This small molecule binds to this protein.
Small molecule (SMILES): CC(=O)N[C@@H]1[C@@H](O)[C@H](O)[C@@H](CO)O[C@H]1O

Sequence of chain 1.A:
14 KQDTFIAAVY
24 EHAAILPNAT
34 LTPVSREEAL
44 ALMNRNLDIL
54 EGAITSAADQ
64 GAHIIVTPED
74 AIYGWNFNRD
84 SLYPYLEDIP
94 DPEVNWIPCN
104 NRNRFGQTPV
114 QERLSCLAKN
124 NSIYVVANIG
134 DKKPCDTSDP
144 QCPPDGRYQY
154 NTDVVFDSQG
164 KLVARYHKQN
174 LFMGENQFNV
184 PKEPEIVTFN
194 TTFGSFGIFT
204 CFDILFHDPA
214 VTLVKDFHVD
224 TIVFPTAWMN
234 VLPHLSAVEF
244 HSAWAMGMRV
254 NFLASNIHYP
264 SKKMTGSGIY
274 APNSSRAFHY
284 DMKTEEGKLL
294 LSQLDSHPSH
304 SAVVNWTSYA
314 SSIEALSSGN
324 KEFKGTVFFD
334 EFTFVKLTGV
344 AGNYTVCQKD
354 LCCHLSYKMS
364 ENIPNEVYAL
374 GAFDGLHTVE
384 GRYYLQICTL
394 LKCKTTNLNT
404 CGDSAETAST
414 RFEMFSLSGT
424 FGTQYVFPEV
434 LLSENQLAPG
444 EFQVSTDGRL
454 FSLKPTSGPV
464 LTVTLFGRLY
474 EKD

Binding-site contacts:
Ligand atom O7 contacts residue GLU54 of chain 1.A at 4.1 Å.
Ligand atom C7 contacts residue CYS119 of chain 1.A at 4.0 Å (hydrophobic).
Ligand atom O7 contacts residue CYS119 of chain 1.A at 4.2 Å.
Ligand atom C1 contacts residue ASN123 of chain 1.A at 1.4 Å.
Ligand atom C8 contacts residue ARG116 of chain 1.A at 4.1 Å.
Ligand atom C2 contacts residue ASN123 of chain 1.A at 2.4 Å.
Ligand atom C8 contacts residue LEU120 of chain 1.A at 3.8 Å (hydrophobic).
Ligand atom C8 contacts residue ASN123 of chain 1.A at 4.5 Å.
Ligand atom N2 contacts residue CYS119 of chain 1.A at 3.9 Å.
Ligand atom C3 contacts residue ASN123 of chain 1.A at 3.8 Å.
Ligand atom O7 contacts residue ASN123 of chain 1.A at 2.8 Å (h-bond).
Ligand atom C8 contacts residue CYS119 of chain 1.A at 3.7 Å (hydrophobic).
Ligand atom C5 contacts residue ASN123 of chain 1.A at 3.5 Å.
Ligand atom N2 contacts residue ASN123 of chain 1.A at 3.0 Å (h-bond).
Ligand atom C7 contacts residue ASN123 of chain 1.A at 3.2 Å.
Ligand atom O5 contacts residue ASN123 of chain 1.A at 2.2 Å (h-bond).
Ligand atom O7 contacts residue LEU120 of chain 1.A at 4.5 Å.
Ligand atom C4 contacts residue ASN123 of chain 1.A at 4.2 Å.